This protein binds this small molecule.
Small molecule (SMILES): CC(=O)N[C@H]1[C@H](O[C@H]2[C@H](O)[C@@H](NC(C)=O)CO[C@@H]2CO)O[C@H](CO)[C@@H](O)[C@@H]1O

Sequence of chain 1.F:
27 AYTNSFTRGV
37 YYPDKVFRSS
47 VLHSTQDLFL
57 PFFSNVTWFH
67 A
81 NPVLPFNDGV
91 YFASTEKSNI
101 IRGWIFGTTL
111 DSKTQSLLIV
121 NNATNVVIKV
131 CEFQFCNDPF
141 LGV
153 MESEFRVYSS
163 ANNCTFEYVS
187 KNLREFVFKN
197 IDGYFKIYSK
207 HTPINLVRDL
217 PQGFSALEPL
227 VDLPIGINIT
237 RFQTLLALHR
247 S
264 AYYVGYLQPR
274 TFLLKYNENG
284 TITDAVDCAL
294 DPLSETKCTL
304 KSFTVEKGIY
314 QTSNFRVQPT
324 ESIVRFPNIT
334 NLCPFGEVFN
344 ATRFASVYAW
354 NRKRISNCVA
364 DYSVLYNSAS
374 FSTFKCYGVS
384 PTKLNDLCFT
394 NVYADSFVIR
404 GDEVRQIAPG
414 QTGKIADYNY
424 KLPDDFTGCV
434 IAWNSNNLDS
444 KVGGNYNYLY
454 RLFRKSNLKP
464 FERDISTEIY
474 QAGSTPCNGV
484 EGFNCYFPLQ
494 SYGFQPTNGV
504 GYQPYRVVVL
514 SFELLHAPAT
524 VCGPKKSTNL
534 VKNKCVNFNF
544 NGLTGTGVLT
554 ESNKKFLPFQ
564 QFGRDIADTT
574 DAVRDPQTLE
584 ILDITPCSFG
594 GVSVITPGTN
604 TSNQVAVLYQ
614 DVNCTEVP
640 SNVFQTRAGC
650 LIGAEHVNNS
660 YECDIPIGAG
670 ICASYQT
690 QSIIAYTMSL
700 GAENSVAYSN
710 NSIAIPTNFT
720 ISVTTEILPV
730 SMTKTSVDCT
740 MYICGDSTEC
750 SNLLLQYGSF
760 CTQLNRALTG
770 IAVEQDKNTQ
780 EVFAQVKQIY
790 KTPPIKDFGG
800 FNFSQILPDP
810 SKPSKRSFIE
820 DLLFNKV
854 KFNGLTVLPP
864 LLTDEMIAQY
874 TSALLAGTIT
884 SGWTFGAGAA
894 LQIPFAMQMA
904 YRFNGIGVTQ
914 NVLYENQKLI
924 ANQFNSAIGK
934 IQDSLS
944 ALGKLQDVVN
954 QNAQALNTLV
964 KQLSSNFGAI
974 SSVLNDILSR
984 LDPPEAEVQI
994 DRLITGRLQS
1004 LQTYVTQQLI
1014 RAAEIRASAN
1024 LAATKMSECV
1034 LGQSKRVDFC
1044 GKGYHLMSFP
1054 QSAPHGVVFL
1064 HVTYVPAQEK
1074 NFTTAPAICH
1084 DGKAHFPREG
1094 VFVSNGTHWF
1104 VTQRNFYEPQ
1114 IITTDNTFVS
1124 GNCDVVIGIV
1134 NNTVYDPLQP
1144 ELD

Binding-site contacts:
Ligand atom O5 contacts residue ASN1098 of chain 1.F at 2.3 Å (h-bond).
Ligand atom C2 contacts residue THR1100 of chain 1.F at 4.3 Å.
Ligand atom C3 contacts residue THR1100 of chain 1.F at 4.3 Å.
Ligand atom N2 contacts residue THR1100 of chain 1.F at 3.5 Å (h-bond).
Ligand atom N2 contacts residue HIS1101 of chain 1.F at 4.4 Å.
Ligand atom C1 contacts residue THR1100 of chain 1.F at 4.4 Å.
Ligand atom C4 contacts residue HIS1101 of chain 1.F at 4.1 Å.
Ligand atom O5 contacts residue PHE1103 of chain 1.F at 4.0 Å.
Ligand atom O5 contacts residue HIS1101 of chain 1.F at 4.1 Å.
Ligand atom C8 contacts residue GLY1099 of chain 1.F at 4.3 Å.
Ligand atom C7 contacts residue THR1100 of chain 1.F at 4.3 Å.
Ligand atom C5 contacts residue PHE1103 of chain 1.F at 4.4 Å (hydrophobic).
Ligand atom C2 contacts residue HIS1101 of chain 1.F at 4.2 Å.
Ligand atom C2 contacts residue ASN1098 of chain 1.F at 2.5 Å.
Ligand atom C7 contacts residue ASN1098 of chain 1.F at 3.4 Å.
Ligand atom O7 contacts residue ASN1098 of chain 1.F at 3.5 Å (h-bond).
Ligand atom C6 contacts residue PHE1103 of chain 1.F at 4.3 Å (hydrophobic).
Ligand atom N2 contacts residue ASN1098 of chain 1.F at 3.0 Å (h-bond).
Ligand atom C1 contacts residue ASN1098 of chain 1.F at 1.4 Å.
Ligand atom C3 contacts residue ASN1098 of chain 1.F at 3.8 Å.
Ligand atom C5 contacts residue ASN1098 of chain 1.F at 3.6 Å.
Ligand atom C8 contacts residue THR1100 of chain 1.F at 4.2 Å.
Ligand atom C8 contacts residue ASN1098 of chain 1.F at 3.4 Å.
Ligand atom O4 contacts residue HIS1101 of chain 1.F at 3.5 Å.
Ligand atom O6 contacts residue PHE1103 of chain 1.F at 3.9 Å.
Ligand atom C5 contacts residue HIS1101 of chain 1.F at 3.7 Å.
Ligand atom C3 contacts residue HIS1101 of chain 1.F at 3.8 Å.
Ligand atom C1 contacts residue HIS1101 of chain 1.F at 3.6 Å.
Ligand atom C4 contacts residue ASN1098 of chain 1.F at 4.2 Å.